Binding-site contacts:
Ligand atom C7 contacts residue GLA1 of chain 1.W at 1.3 Å.
Ligand atom CB contacts residue TYR12 of chain 1.J at 4.2 Å (hydrophobic).
Ligand atom CB contacts residue LYS34 of chain 1.F at 3.8 Å.
Ligand atom CE1 contacts residue LYS34 of chain 1.F at 3.9 Å.
Ligand atom CG contacts residue LYS34 of chain 1.F at 3.9 Å.
Ligand atom CD2 contacts residue ILE58 of chain 1.J at 4.3 Å (hydrophobic).
Ligand atom O13 contacts residue TYR12 of chain 1.J at 2.9 Å.
Ligand atom C12 contacts residue GLA1 of chain 1.W at 2.4 Å.
Ligand atom CA contacts residue GLY33 of chain 1.F at 4.4 Å.
Ligand atom CG contacts residue GLY33 of chain 1.F at 4.3 Å.
Ligand atom C10 contacts residue GLA1 of chain 1.W at 4.1 Å.
Ligand atom C11 contacts residue GLA1 of chain 1.W at 3.6 Å.
Ligand atom CD1 contacts residue LYS34 of chain 1.F at 3.8 Å.
Ligand atom CZ contacts residue ILE58 of chain 1.J at 3.5 Å (hydrophobic).
Ligand atom CE2 contacts residue ILE58 of chain 1.J at 3.7 Å (hydrophobic).
Ligand atom CE1 contacts residue ILE58 of chain 1.J at 4.4 Å (hydrophobic).
Ligand atom CB contacts residue GLY33 of chain 1.F at 3.3 Å.
Ligand atom C8 contacts residue GLA1 of chain 1.W at 2.4 Å.
Ligand atom CA contacts residue TYR12 of chain 1.J at 4.2 Å (hydrophobic).
Ligand atom CD2 contacts residue GLY33 of chain 1.F at 4.2 Å.
Ligand atom C13 contacts residue TYR12 of chain 1.J at 4.0 Å (hydrophobic).
Ligand atom C9 contacts residue GLA1 of chain 1.W at 3.6 Å.

Sequence of chain 1.F:
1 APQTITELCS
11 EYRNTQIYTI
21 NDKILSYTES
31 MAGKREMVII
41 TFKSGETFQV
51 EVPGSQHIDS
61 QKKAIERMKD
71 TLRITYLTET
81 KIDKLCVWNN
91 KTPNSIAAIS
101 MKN

The protein below binds the small molecule below.
Small molecule (SMILES): O=c1[nH]n(CCc2ccccc2)c(=O)c2ccccc12

Sequence of chain 1.J:
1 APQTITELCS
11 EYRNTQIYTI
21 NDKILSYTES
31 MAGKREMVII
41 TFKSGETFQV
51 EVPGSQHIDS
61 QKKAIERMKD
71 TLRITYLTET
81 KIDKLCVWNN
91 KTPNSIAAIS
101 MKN